Sequence of chain 1.E:
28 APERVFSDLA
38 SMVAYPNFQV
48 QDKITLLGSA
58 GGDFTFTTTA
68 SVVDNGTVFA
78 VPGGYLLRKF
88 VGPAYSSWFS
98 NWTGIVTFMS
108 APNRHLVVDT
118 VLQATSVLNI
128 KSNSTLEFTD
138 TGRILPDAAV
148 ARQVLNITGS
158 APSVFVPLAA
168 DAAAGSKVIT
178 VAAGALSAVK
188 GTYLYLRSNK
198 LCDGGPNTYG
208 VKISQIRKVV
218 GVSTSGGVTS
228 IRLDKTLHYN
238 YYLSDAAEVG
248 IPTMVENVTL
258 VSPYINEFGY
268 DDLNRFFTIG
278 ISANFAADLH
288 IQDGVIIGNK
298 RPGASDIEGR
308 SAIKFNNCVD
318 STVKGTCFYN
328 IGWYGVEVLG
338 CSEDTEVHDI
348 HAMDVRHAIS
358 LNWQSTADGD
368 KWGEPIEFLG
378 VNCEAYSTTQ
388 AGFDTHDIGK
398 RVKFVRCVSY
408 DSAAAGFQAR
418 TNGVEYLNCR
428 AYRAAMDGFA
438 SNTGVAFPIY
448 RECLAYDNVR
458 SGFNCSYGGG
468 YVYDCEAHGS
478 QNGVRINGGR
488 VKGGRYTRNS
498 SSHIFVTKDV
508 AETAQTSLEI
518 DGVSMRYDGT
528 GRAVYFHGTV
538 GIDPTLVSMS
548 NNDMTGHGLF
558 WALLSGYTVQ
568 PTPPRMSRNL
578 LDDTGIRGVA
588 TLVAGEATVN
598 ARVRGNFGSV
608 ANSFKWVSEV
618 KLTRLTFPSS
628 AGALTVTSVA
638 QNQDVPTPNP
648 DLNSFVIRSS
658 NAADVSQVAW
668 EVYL

Sequence of chain 1.D:
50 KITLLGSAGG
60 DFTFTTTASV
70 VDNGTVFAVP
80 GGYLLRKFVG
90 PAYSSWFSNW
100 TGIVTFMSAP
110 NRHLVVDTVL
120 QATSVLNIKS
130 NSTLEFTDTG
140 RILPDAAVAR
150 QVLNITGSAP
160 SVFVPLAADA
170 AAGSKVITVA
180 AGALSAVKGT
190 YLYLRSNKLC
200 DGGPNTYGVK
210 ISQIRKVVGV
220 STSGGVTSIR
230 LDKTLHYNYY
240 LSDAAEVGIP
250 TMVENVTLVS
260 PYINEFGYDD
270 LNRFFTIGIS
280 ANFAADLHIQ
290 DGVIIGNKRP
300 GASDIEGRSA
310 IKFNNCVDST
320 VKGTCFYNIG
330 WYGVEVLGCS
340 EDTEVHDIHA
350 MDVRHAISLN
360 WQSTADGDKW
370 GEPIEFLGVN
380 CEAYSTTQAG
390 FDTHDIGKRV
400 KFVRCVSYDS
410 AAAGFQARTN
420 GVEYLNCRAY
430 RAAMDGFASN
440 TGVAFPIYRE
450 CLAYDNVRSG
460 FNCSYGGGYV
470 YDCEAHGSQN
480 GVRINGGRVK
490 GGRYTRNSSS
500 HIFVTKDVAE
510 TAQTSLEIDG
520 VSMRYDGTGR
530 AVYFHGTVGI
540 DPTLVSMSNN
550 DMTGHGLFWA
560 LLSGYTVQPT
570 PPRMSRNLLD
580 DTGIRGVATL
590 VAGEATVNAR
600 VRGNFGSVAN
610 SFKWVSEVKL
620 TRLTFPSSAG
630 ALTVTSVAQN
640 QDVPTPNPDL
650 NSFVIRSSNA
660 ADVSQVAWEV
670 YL

A small-molecule ligand and the protein it binds are described below.
Small molecule (SMILES): C[C@@]1(C(=O)O)O[C@H]2C=C(C(=O)O)OC[C@@H]2O1

Binding-site contacts:
Ligand atom CBA contacts residue 98U2 of chain 1.M at 3.5 Å.
Ligand atom CBO contacts residue 98U2 of chain 1.M at 4.3 Å.
Ligand atom CBO contacts residue TYR453 of chain 1.D at 4.4 Å (hydrophobic).
Ligand atom OAW contacts residue 98U2 of chain 1.M at 3.0 Å (h-bond).
Ligand atom OAI contacts residue ARG492 of chain 1.D at 3.2 Å (salt-bridge).
Ligand atom CAY contacts residue ARG398 of chain 1.E at 3.6 Å.
Ligand atom OAQ contacts residue 98U2 of chain 1.M at 2.3 Å (h-bond).
Ligand atom CAN contacts residue TYR453 of chain 1.D at 3.8 Å (hydrophobic).
Ligand atom OAH contacts residue ARG398 of chain 1.E at 2.8 Å (salt-bridge).
Ligand atom CBJ contacts residue 98U2 of chain 1.M at 1.4 Å.
Ligand atom CBJ contacts residue ARG495 of chain 1.D at 4.3 Å.
Ligand atom CAN contacts residue 98U2 of chain 1.M at 4.1 Å.
Ligand atom CAY contacts residue TYR429 of chain 1.D at 4.5 Å (hydrophobic).
Ligand atom OAW contacts residue ARG495 of chain 1.D at 3.7 Å.
Ligand atom CAC contacts residue ARG492 of chain 1.D at 4.3 Å.
Ligand atom CBN contacts residue TYR453 of chain 1.D at 4.2 Å (hydrophobic).
Ligand atom CAC contacts residue TYR453 of chain 1.D at 4.0 Å (hydrophobic).
Ligand atom CAC contacts residue THR494 of chain 1.D at 4.4 Å.
Ligand atom CBD contacts residue TYR453 of chain 1.D at 4.0 Å (hydrophobic).
Ligand atom CBD contacts residue 98U2 of chain 1.M at 3.7 Å.
Ligand atom OAH contacts residue LYS397 of chain 1.E at 3.8 Å.
Ligand atom OAH contacts residue 98U2 of chain 1.M at 3.2 Å.
Ligand atom CAC contacts residue HIS475 of chain 1.D at 3.4 Å.
Ligand atom OAV contacts residue TYR453 of chain 1.D at 3.5 Å.
Ligand atom CAY contacts residue 98U2 of chain 1.M at 3.9 Å.
Ligand atom CAZ contacts residue ARG492 of chain 1.D at 4.2 Å.
Ligand atom OAE contacts residue TYR429 of chain 1.D at 3.9 Å.
Ligand atom CBN contacts residue 98U2 of chain 1.M at 2.4 Å.
Ligand atom CBN contacts residue ARG495 of chain 1.D at 3.9 Å.
Ligand atom OAE contacts residue ARG398 of chain 1.E at 2.9 Å (salt-bridge).
Ligand atom CAC contacts residue ARG495 of chain 1.D at 4.1 Å.